Sequence of chain 1.X:
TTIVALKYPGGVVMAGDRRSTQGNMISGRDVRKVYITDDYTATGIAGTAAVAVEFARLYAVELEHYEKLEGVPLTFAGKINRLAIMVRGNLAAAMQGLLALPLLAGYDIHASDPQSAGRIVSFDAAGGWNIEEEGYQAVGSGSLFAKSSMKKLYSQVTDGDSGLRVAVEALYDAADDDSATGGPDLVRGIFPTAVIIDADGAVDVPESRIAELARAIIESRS

Binding-site contacts:
Ligand atom C10 contacts residue ALA52 of chain 1.W at 3.7 Å (hydrophobic).
Ligand atom O36 contacts residue ALA125 of chain 1.X at 3.6 Å.
Ligand atom C14 contacts residue ALA49 of chain 1.W at 3.5 Å (hydrophobic).
Ligand atom O31 contacts residue SER20 of chain 1.W at 3.2 Å (h-bond).
Ligand atom C29 contacts residue ASN130 of chain 1.X at 3.6 Å.
Ligand atom N25 contacts residue ASP124 of chain 1.X at 3.1 Å (salt-bridge).
Ligand atom C07 contacts residue GLY47 of chain 1.W at 3.8 Å.
Ligand atom C19 contacts residue THR21 of chain 1.W at 3.7 Å.
Ligand atom O26 contacts residue GLN22 of chain 1.W at 3.3 Å (h-bond).
Ligand atom N03 contacts residue THR21 of chain 1.W at 2.8 Å (h-bond).
Ligand atom O31 contacts residue GLN22 of chain 1.W at 3.4 Å.
Ligand atom O18 contacts residue SER20 of chain 1.W at 3.5 Å.
Ligand atom C09 contacts residue LYS33 of chain 1.W at 3.6 Å.
Ligand atom C30 contacts residue ASP124 of chain 1.X at 3.8 Å.
Ligand atom C16 contacts residue VAL31 of chain 1.W at 3.8 Å (hydrophobic).
Ligand atom C15 contacts residue VAL31 of chain 1.W at 3.5 Å (hydrophobic).
Ligand atom C10 contacts residue ILE45 of chain 1.W at 3.4 Å (hydrophobic).
Ligand atom O01 contacts residue THR48 of chain 1.W at 3.3 Å.
Ligand atom C07 contacts residue THR1 of chain 1.W at 3.2 Å.
Ligand atom C05 contacts residue GLY47 of chain 1.W at 3.5 Å.
Ligand atom O18 contacts residue THR21 of chain 1.W at 3.1 Å (h-bond).
Ligand atom O31 contacts residue SER27 of chain 1.W at 2.7 Å (h-bond).
Ligand atom C23 contacts residue ASP124 of chain 1.X at 3.3 Å.
Ligand atom N06 contacts residue THR1 of chain 1.W at 3.7 Å.
Ligand atom C07 contacts residue LYS33 of chain 1.W at 3.6 Å.
Ligand atom N32 contacts residue ASP124 of chain 1.X at 3.4 Å (salt-bridge).
Ligand atom C02 contacts residue THR21 of chain 1.W at 3.6 Å.
Ligand atom C08 contacts residue LYS33 of chain 1.W at 3.6 Å.
Ligand atom N06 contacts residue GLY47 of chain 1.W at 2.8 Å (h-bond).
Ligand atom C16 contacts residue ALA49 of chain 1.W at 3.6 Å (hydrophobic).
Ligand atom C15 contacts residue ALA49 of chain 1.W at 3.5 Å (hydrophobic).
Ligand atom C38 contacts residue LEU98 of chain 1.W at 3.6 Å (hydrophobic).
Ligand atom O01 contacts residue ALA49 of chain 1.W at 2.9 Å (h-bond).
Ligand atom C04 contacts residue GLY47 of chain 1.W at 3.5 Å.
Ligand atom C13 contacts residue ALA49 of chain 1.W at 3.7 Å (hydrophobic).
Ligand atom C28 contacts residue SER122 of chain 1.X at 3.6 Å.
Ligand atom C24 contacts residue ASP124 of chain 1.X at 3.6 Å.
Ligand atom C09 contacts residue ILE45 of chain 1.W at 3.6 Å (hydrophobic).
Ligand atom C10 contacts residue LYS33 of chain 1.W at 3.5 Å.
Ligand atom C28 contacts residue PHE123 of chain 1.X at 3.5 Å (hydrophobic).

Sequence of chain 1.W:
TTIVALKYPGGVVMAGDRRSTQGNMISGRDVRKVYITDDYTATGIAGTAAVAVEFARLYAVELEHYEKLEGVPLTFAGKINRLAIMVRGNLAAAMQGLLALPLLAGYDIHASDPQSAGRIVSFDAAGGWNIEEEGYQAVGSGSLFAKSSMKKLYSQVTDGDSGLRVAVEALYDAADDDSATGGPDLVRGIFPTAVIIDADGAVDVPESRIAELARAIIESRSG

This protein binds this small molecule.
Small molecule (SMILES): COC[C@H](NC(=O)[C@H](CC(=O)NOC(C)(C)C)NC(=O)c1cc(C)on1)C(=O)NCc1cccc2ccccc12